Binding-site contacts:
Ligand atom N2 contacts residue DC7 of chain 1.C at 3.3 Å (h-bond).
Ligand atom N6 contacts residue DT9 of chain 1.C at 3.2 Å (h-bond).
Ligand atom N1 contacts residue DC7 of chain 1.C at 3.4 Å (h-bond).
Ligand atom N3 contacts residue DG5 of chain 1.C at 3.1 Å (h-bond).
Ligand atom O2 contacts residue DG8 of chain 1.C at 2.8 Å (h-bond).
Ligand atom C2' contacts residue TTE1 of chain 1.J at 3.1 Å.
Ligand atom N2 contacts residue DG8 of chain 1.C at 3.1 Å (h-bond).
Ligand atom N3 contacts residue DG11 of chain 1.C at 3.0 Å (h-bond).
Ligand atom O6 contacts residue DT9 of chain 1.C at 2.9 Å (h-bond).
Ligand atom O3' contacts residue TTE1 of chain 1.J at 2.7 Å (h-bond).
Ligand atom O2 contacts residue DG5 of chain 1.C at 3.0 Å (h-bond).
Ligand atom N1 contacts residue DG8 of chain 1.C at 3.3 Å.
Ligand atom OP1 contacts residue GLY105 of chain 1.F at 3.1 Å (h-bond).
Ligand atom C3' contacts residue TTE1 of chain 1.J at 3.3 Å.
Ligand atom N4 contacts residue DG5 of chain 1.C at 3.2 Å (h-bond).
Ligand atom N4 contacts residue DG6 of chain 1.C at 3.3 Å (h-bond).
Ligand atom OP1 contacts residue ARG254 of chain 1.F at 2.8 Å (salt-bridge).
Ligand atom OP1 contacts residue GLY107 of chain 1.F at 3.2 Å (h-bond).
Ligand atom O2 contacts residue DG6 of chain 1.C at 3.3 Å (h-bond).
Ligand atom C5' contacts residue GLY105 of chain 1.F at 3.0 Å.
Ligand atom OP1 contacts residue ALA110 of chain 1.F at 3.0 Å (h-bond).
Ligand atom N1 contacts residue DT9 of chain 1.C at 3.0 Å (h-bond).
Ligand atom N4 contacts residue DG11 of chain 1.C at 3.1 Å (h-bond).
Ligand atom O3' contacts residue ASP190 of chain 1.F at 3.2 Å (salt-bridge).
Ligand atom N4 contacts residue DG8 of chain 1.C at 3.0 Å (h-bond).
Ligand atom O6 contacts residue DC7 of chain 1.C at 2.9 Å (h-bond).
Ligand atom N1 contacts residue DC10 of chain 1.C at 3.0 Å (h-bond).
Ligand atom C5 contacts residue TTE1 of chain 1.J at 3.4 Å.
Ligand atom N4 contacts residue DC10 of chain 1.C at 3.2 Å (h-bond).
Ligand atom N6 contacts residue DG8 of chain 1.C at 2.8 Å (h-bond).
Ligand atom O3' contacts residue ASP192 of chain 1.F at 3.2 Å (salt-bridge).
Ligand atom O6 contacts residue DC10 of chain 1.C at 3.1 Å (h-bond).
Ligand atom N4 contacts residue TTE1 of chain 1.J at 3.3 Å (h-bond).
Ligand atom O2 contacts residue TYR271 of chain 1.F at 2.9 Å (h-bond).
Ligand atom N2 contacts residue DC10 of chain 1.C at 2.7 Å (h-bond).
Ligand atom C4' contacts residue GLY105 of chain 1.F at 3.1 Å.
Ligand atom N3 contacts residue DG8 of chain 1.C at 3.2 Å (h-bond).
Ligand atom N3 contacts residue DG6 of chain 1.C at 3.2 Å (h-bond).
Ligand atom O2 contacts residue DG11 of chain 1.C at 3.2 Å (h-bond).
Ligand atom C4 contacts residue TTE1 of chain 1.J at 3.1 Å.

Sequence of chain 1.F:
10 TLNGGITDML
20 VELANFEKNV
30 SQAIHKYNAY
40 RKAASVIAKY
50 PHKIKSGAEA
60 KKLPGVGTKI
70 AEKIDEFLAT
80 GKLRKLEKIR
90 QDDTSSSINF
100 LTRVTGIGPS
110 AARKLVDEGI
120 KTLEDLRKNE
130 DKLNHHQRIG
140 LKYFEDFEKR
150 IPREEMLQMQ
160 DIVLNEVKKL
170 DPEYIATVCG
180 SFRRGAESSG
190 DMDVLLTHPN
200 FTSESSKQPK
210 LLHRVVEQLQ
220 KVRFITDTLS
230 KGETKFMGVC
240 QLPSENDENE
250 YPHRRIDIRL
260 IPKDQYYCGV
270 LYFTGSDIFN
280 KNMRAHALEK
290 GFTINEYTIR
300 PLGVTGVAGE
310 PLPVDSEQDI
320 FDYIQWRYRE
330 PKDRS

This protein binds this small molecule.
Small molecule (SMILES): NC1=CCN([C@H]2C[C@H](O[P](=O)(O)OC[C@H]3O[C@@H](n4cnc5c(=O)nc(N)[nH]c54)C[C@@H]3O[P](=O)(O)OC[C@H]3O[C@@H](n4ccc(N)nc4=O)C[C@@H]3O[P](=O)(O)OC[C@H]3O[C@@H](n4ccc(N)nc4=O)C[C@@H]3O)[C@@H](CO[P](=O)(O)O[C@H]3C[C@H](n4cnc5c(N)ncnc54)O[C@@H]3CO[P](=O)(O)O[C@H]3C[C@H](n4cnc5c(=O)nc(N)[nH]c54)O[C@@H]3CO[P](=O)(O)O[C@H]3C[C@H](n4ccc(N)nc4=O)O[C@@H]3COP(=O)=O)O2)C(=O)N1